Sequence of chain 1.E:
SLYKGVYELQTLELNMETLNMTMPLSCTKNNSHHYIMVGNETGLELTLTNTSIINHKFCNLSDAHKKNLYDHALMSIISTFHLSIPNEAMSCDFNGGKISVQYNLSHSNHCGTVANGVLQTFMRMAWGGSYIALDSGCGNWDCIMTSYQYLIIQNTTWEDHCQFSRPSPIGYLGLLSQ

This protein binds this small molecule.
Small molecule (SMILES): CC(=O)N[C@H]1[C@H](O[C@H]2[C@H](O)[C@@H](NC(C)=O)CO[C@@H]2CO)O[C@H](CO)[C@@H](O[C@@H]2O[C@H](CO)[C@@H](O)[C@H](O)[C@@H]2O)[C@@H]1O

Binding-site contacts:
Ligand atom C8 contacts residue GLN165 of chain 1.E at 4.4 Å.
Ligand atom C8 contacts residue ASN114 of chain 1.E at 3.8 Å.
Ligand atom C8 contacts residue NAG2 of chain 1.X at 3.7 Å.
Ligand atom C1 contacts residue SER169 of chain 1.E at 4.1 Å.
Ligand atom N2 contacts residue TYR219 of chain 1.E at 2.8 Å (h-bond).
Ligand atom C6 contacts residue SER169 of chain 1.E at 3.1 Å.
Ligand atom O7 contacts residue NAG2 of chain 1.X at 4.4 Å.
Ligand atom C1 contacts residue ASN167 of chain 1.E at 1.4 Å.
Ligand atom C8 contacts residue TYR219 of chain 1.E at 3.3 Å (hydrophobic).
Ligand atom O7 contacts residue ASN167 of chain 1.E at 3.0 Å (h-bond).
Ligand atom N2 contacts residue ASN167 of chain 1.E at 2.8 Å (h-bond).
Ligand atom C7 contacts residue GLN165 of chain 1.E at 4.5 Å.
Ligand atom O6 contacts residue SER169 of chain 1.E at 3.9 Å.
Ligand atom C5 contacts residue SER169 of chain 1.E at 3.7 Å.
Ligand atom C8 contacts residue SER111 of chain 1.E at 4.0 Å.
Ligand atom C7 contacts residue TYR219 of chain 1.E at 3.4 Å (hydrophobic).
Ligand atom C5 contacts residue ASN167 of chain 1.E at 3.7 Å.
Ligand atom C4 contacts residue ASN167 of chain 1.E at 4.3 Å.
Ligand atom C3 contacts residue TYR219 of chain 1.E at 4.2 Å (hydrophobic).
Ligand atom O7 contacts residue TYR219 of chain 1.E at 4.0 Å.
Ligand atom C2 contacts residue TYR219 of chain 1.E at 4.0 Å (hydrophobic).
Ligand atom O7 contacts residue NAG1 of chain 1.X at 4.3 Å.
Ligand atom C3 contacts residue ASN167 of chain 1.E at 3.8 Å.
Ligand atom O5 contacts residue ASN167 of chain 1.E at 2.5 Å (h-bond).
Ligand atom C2 contacts residue ASN167 of chain 1.E at 2.5 Å.
Ligand atom O5 contacts residue SER169 of chain 1.E at 3.2 Å (h-bond).
Ligand atom C7 contacts residue ASN167 of chain 1.E at 3.3 Å.
Ligand atom C8 contacts residue NAG1 of chain 1.X at 4.3 Å.
Ligand atom O7 contacts residue GLN165 of chain 1.E at 4.3 Å.